Sequence of chain 1.B:
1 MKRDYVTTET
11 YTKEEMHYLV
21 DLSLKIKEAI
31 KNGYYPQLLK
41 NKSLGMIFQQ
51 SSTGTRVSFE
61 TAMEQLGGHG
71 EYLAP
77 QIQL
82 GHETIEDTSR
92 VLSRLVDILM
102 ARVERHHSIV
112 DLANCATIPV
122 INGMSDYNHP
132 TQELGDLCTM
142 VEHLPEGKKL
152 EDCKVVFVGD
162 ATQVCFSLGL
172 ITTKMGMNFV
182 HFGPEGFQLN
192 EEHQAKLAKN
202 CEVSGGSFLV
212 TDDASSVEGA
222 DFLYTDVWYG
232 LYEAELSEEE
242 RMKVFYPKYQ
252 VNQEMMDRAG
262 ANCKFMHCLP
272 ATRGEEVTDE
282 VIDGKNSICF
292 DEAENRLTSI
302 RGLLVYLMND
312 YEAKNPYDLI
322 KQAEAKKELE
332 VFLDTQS

Binding-site contacts:
Ligand atom O contacts residue SER338 of chain 1.B at 3.0 Å (h-bond).
Ligand atom N contacts residue SER338 of chain 1.B at 1.3 Å.
Ligand atom C contacts residue SER338 of chain 1.B at 3.0 Å.
Ligand atom CB contacts residue SER338 of chain 1.B at 3.7 Å.
Ligand atom CB contacts residue TYR307 of chain 1.A at 3.5 Å (hydrophobic).
Ligand atom CB contacts residue TYR18 of chain 1.A at 4.1 Å (hydrophobic).
Ligand atom CA contacts residue TYR18 of chain 1.A at 3.9 Å (hydrophobic).
Ligand atom N contacts residue TYR18 of chain 1.A at 3.7 Å.
Ligand atom CA contacts residue SER338 of chain 1.B at 2.5 Å.

The protein below binds the small molecule below.
Small molecule (SMILES): CC[C@H](C)[C@H](N)C(=O)O

Sequence of chain 1.A:
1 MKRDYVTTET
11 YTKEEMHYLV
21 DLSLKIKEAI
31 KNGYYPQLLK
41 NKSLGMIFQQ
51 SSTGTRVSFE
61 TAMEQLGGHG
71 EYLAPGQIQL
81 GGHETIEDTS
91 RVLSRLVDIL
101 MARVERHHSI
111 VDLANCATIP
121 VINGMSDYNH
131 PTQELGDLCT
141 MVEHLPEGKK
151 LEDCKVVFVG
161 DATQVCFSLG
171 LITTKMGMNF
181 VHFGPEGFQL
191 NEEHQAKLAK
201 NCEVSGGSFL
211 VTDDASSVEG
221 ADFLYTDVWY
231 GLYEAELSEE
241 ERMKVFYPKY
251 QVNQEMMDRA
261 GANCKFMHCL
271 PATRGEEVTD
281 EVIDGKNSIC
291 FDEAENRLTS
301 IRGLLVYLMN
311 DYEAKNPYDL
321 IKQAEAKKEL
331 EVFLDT